Sequence of chain 1.A:
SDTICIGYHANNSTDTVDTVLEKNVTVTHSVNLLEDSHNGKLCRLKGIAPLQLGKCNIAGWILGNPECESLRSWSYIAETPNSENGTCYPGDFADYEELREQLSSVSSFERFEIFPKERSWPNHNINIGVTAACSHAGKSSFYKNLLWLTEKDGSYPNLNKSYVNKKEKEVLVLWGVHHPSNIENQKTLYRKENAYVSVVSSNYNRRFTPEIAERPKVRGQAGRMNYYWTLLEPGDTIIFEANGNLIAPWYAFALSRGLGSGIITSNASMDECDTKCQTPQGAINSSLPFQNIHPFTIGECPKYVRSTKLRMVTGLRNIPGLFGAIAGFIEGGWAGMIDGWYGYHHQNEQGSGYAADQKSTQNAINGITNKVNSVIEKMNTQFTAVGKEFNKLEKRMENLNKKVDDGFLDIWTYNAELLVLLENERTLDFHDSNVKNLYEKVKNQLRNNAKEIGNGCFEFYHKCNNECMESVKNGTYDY

The small molecule below binds the protein below.
Small molecule (SMILES): CC(=O)N[C@@H]1[C@@H](O)[C@H](O)[C@@H](CO)O[C@H]1O

Binding-site contacts:
Ligand atom O7 contacts residue ASN164 of chain 1.A at 4.0 Å.
Ligand atom C7 contacts residue ASN164 of chain 1.A at 3.7 Å.
Ligand atom C2 contacts residue GLU245 of chain 1.A at 4.3 Å.
Ligand atom C1 contacts residue ASN164 of chain 1.A at 1.4 Å.
Ligand atom N2 contacts residue ASN164 of chain 1.A at 2.9 Å (h-bond).
Ligand atom C4 contacts residue ASN164 of chain 1.A at 4.2 Å.
Ligand atom C1 contacts residue GLU245 of chain 1.A at 4.3 Å.
Ligand atom N2 contacts residue GLU245 of chain 1.A at 3.3 Å (salt-bridge).
Ligand atom C3 contacts residue ASN164 of chain 1.A at 3.8 Å.
Ligand atom C8 contacts residue GLU245 of chain 1.A at 3.5 Å.
Ligand atom C7 contacts residue GLU245 of chain 1.A at 3.9 Å.
Ligand atom O5 contacts residue ASN164 of chain 1.A at 2.4 Å (h-bond).
Ligand atom C5 contacts residue ASN164 of chain 1.A at 3.7 Å.
Ligand atom C2 contacts residue ASN164 of chain 1.A at 2.5 Å.